Sequence of chain 1.D:
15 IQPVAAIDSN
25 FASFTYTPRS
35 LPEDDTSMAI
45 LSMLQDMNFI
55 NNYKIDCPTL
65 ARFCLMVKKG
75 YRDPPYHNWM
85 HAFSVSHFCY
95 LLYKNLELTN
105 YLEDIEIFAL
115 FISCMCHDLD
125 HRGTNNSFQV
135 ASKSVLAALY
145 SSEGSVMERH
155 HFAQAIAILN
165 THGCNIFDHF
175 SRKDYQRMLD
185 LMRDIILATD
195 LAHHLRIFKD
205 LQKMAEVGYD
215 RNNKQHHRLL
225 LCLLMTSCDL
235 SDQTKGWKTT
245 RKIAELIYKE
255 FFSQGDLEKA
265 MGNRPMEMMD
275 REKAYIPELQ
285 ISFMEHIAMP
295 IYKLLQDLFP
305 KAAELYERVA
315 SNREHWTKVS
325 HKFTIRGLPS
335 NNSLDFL

Binding-site contacts:
Ligand atom C18 contacts residue LEU195 of chain 1.D at 3.7 Å (hydrophobic).
Ligand atom C2 contacts residue PHE287 of chain 1.D at 3.8 Å (hydrophobic).
Ligand atom N10 contacts residue PHE287 of chain 1.D at 3.4 Å.
Ligand atom C16 contacts residue LEU234 of chain 1.D at 4.1 Å (hydrophobic).
Ligand atom N10 contacts residue ILE251 of chain 1.D at 4.0 Å.
Ligand atom N14 contacts residue ILE251 of chain 1.D at 3.3 Å.
Ligand atom C1 contacts residue PHE287 of chain 1.D at 4.0 Å (hydrophobic).
Ligand atom C11 contacts residue PHE287 of chain 1.D at 3.4 Å (hydrophobic).
Ligand atom C7 contacts residue LEU195 of chain 1.D at 4.0 Å (hydrophobic).
Ligand atom C2 contacts residue MET272 of chain 1.D at 3.7 Å (hydrophobic).
Ligand atom O9 contacts residue LEU195 of chain 1.D at 3.9 Å.
Ligand atom C16 contacts residue PHE287 of chain 1.D at 3.9 Å (hydrophobic).
Ligand atom N15 contacts residue LEU234 of chain 1.D at 3.7 Å.
Ligand atom CL3 contacts residue HIS81 of chain 1.D at 3.8 Å.
Ligand atom C25 contacts residue ILE251 of chain 1.D at 3.1 Å (hydrophobic).
Ligand atom N15 contacts residue TYR80 of chain 1.D at 4.0 Å.
Ligand atom C19 contacts residue LEU195 of chain 1.D at 3.6 Å (hydrophobic).
Ligand atom C21 contacts residue HIS81 of chain 1.D at 4.0 Å.
Ligand atom N8 contacts residue MET272 of chain 1.D at 3.7 Å.
Ligand atom C12 contacts residue ILE251 of chain 1.D at 3.2 Å (hydrophobic).
Ligand atom N14 contacts residue PHE287 of chain 1.D at 4.0 Å.
Ligand atom C2 contacts residue PHE255 of chain 1.D at 3.9 Å (hydrophobic).
Ligand atom N13 contacts residue ILE251 of chain 1.D at 4.1 Å.
Ligand atom CL3 contacts residue PHE255 of chain 1.D at 3.6 Å.
Ligand atom C24 contacts residue MET272 of chain 1.D at 4.1 Å (hydrophobic).
Ligand atom C1 contacts residue PHE255 of chain 1.D at 3.9 Å (hydrophobic).
Ligand atom C25 contacts residue GLN237 of chain 1.D at 3.5 Å.
Ligand atom C11 contacts residue ILE251 of chain 1.D at 3.2 Å (hydrophobic).
Ligand atom C18 contacts residue LEU234 of chain 1.D at 3.9 Å (hydrophobic).
Ligand atom C12 contacts residue PHE287 of chain 1.D at 3.5 Å (hydrophobic).
Ligand atom C25 contacts residue PHE287 of chain 1.D at 3.9 Å (hydrophobic).
Ligand atom C4 contacts residue PHE287 of chain 1.D at 3.5 Å (hydrophobic).
Ligand atom C6 contacts residue PHE255 of chain 1.D at 4.0 Å (hydrophobic).
Ligand atom C6 contacts residue LEU195 of chain 1.D at 3.9 Å (hydrophobic).
Ligand atom N13 contacts residue PHE287 of chain 1.D at 3.4 Å.
Ligand atom C25 contacts residue GLN284 of chain 1.D at 3.8 Å.
Ligand atom C5 contacts residue PHE287 of chain 1.D at 3.4 Å (hydrophobic).
Ligand atom C3 contacts residue PHE287 of chain 1.D at 3.5 Å (hydrophobic).
Ligand atom C3 contacts residue PHE255 of chain 1.D at 4.1 Å (hydrophobic).
Ligand atom C6 contacts residue PHE287 of chain 1.D at 3.7 Å (hydrophobic).

A protein and the small-molecule ligand that binds it are described below.
Small molecule (SMILES): CNC(=O)c1ccc2nc(C)c3nnc(-c4ccccc4Cl)n3c2c1